Binding-site contacts:
Ligand atom O6 contacts residue PRO60 of chain 1.C at 3.2 Å (h-bond).
Ligand atom O3 contacts residue ASN62 of chain 1.C at 3.6 Å (h-bond).
Ligand atom O5 contacts residue ASN62 of chain 1.C at 2.5 Å (h-bond).
Ligand atom C2 contacts residue ASN62 of chain 1.C at 3.8 Å.
Ligand atom C1 contacts residue ASN62 of chain 1.C at 3.4 Å.
Ligand atom C6 contacts residue ASN62 of chain 1.C at 3.4 Å.
Ligand atom O3 contacts residue ILE191 of chain 1.C at 3.7 Å.
Ligand atom C5 contacts residue ASN62 of chain 1.C at 3.5 Å.
Ligand atom C6 contacts residue PRO60 of chain 1.C at 3.9 Å (hydrophobic).
Ligand atom O7 contacts residue PRO59 of chain 1.C at 4.0 Å.
Ligand atom O6 contacts residue ASN62 of chain 1.C at 2.5 Å (h-bond).
Ligand atom C6 contacts residue PRO59 of chain 1.C at 3.7 Å (hydrophobic).
Ligand atom C3 contacts residue ASN62 of chain 1.C at 4.2 Å.
Ligand atom O6 contacts residue PRO59 of chain 1.C at 4.2 Å.

Sequence of chain 1.C:
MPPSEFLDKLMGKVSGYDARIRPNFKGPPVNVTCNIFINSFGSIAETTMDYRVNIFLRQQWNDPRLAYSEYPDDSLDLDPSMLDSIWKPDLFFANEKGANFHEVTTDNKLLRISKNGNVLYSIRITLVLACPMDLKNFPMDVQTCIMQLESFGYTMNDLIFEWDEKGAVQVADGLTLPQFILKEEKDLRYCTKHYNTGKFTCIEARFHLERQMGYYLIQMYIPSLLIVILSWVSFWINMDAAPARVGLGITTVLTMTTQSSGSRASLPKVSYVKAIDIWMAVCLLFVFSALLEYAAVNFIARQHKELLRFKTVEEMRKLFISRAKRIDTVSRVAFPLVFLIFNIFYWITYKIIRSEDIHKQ

This protein binds this small molecule.
Small molecule (SMILES): CC(=O)N[C@H]1CO[C@H](CO)[C@@H](O[C@@H]2O[C@H](CO)[C@@H](O)[C@H](O)[C@H]2NC=O)[C@@H]1O